Binding-site contacts:
Ligand atom CD contacts residue HIS152 of chain 6.A at 3.8 Å.
Ligand atom C1P contacts residue ARG76 of chain 6.A at 3.4 Å.
Ligand atom O1P contacts residue SER74 of chain 6.A at 2.6 Å (h-bond).
Ligand atom C1 contacts residue ARG125 of chain 6.A at 3.7 Å.
Ligand atom NE contacts residue LEU292 of chain 6.A at 2.8 Å (h-bond).
Ligand atom C1 contacts residue HIS152 of chain 6.A at 3.8 Å.
Ligand atom CD contacts residue CYS291 of chain 6.A at 3.8 Å (hydrophobic).
Ligand atom CB contacts residue MET147 of chain 6.A at 3.7 Å (hydrophobic).
Ligand atom P contacts residue THR75 of chain 6.A at 3.8 Å.
Ligand atom C1P contacts residue ARG319 of chain 6.A at 3.9 Å.
Ligand atom O1 contacts residue HIS152 of chain 6.A at 2.8 Å (h-bond).
Ligand atom C1 contacts residue ARG319 of chain 6.A at 3.8 Å.
Ligand atom CB contacts residue VAL187 of chain 6.A at 3.7 Å (hydrophobic).
Ligand atom N contacts residue THR185 of chain 6.A at 3.7 Å.
Ligand atom N contacts residue GLN186 of chain 6.A at 2.8 Å (h-bond).
Ligand atom O3P contacts residue SER74 of chain 6.A at 3.9 Å.
Ligand atom O1P contacts residue THR77 of chain 6.A at 2.7 Å (h-bond).
Ligand atom CD contacts residue MET147 of chain 6.A at 3.7 Å (hydrophobic).
Ligand atom CB contacts residue GLN186 of chain 6.A at 3.5 Å.
Ligand atom O contacts residue MET147 of chain 6.A at 3.9 Å.
Ligand atom P contacts residue SER74 of chain 6.A at 3.8 Å.
Ligand atom O1 contacts residue ARG319 of chain 6.A at 3.3 Å (salt-bridge).
Ligand atom O1 contacts residue THR77 of chain 6.A at 3.3 Å (h-bond).
Ligand atom O2P contacts residue THR75 of chain 6.A at 2.9 Å (h-bond).
Ligand atom CB contacts residue ASP249 of chain 6.A at 3.7 Å.
Ligand atom O2P contacts residue ARG76 of chain 6.A at 2.8 Å (salt-bridge).
Ligand atom O1 contacts residue ARG125 of chain 6.A at 2.8 Å (salt-bridge).
Ligand atom O3P contacts residue ARG125 of chain 6.A at 2.8 Å (salt-bridge).
Ligand atom C1 contacts residue LEU292 of chain 6.A at 3.6 Å (hydrophobic).
Ligand atom O1P contacts residue ARG125 of chain 6.A at 3.4 Å (salt-bridge).
Ligand atom P contacts residue ARG125 of chain 6.A at 3.7 Å.
Ligand atom O1P contacts residue ARG76 of chain 6.A at 3.5 Å (salt-bridge).
Ligand atom CA contacts residue ASP249 of chain 6.A at 3.5 Å.
Ligand atom C1P contacts residue LEU292 of chain 6.A at 3.4 Å (hydrophobic).
Ligand atom N contacts residue ASP249 of chain 6.A at 2.7 Å (salt-bridge).
Ligand atom P contacts residue ARG76 of chain 6.A at 3.8 Å.
Ligand atom CA contacts residue GLN186 of chain 6.A at 3.6 Å.
Ligand atom O1P contacts residue THR75 of chain 6.A at 3.8 Å.
Ligand atom O contacts residue GLN186 of chain 6.A at 3.0 Å (h-bond).
Ligand atom CD contacts residue LEU292 of chain 6.A at 3.8 Å (hydrophobic).

Sequence of chain 6.A:
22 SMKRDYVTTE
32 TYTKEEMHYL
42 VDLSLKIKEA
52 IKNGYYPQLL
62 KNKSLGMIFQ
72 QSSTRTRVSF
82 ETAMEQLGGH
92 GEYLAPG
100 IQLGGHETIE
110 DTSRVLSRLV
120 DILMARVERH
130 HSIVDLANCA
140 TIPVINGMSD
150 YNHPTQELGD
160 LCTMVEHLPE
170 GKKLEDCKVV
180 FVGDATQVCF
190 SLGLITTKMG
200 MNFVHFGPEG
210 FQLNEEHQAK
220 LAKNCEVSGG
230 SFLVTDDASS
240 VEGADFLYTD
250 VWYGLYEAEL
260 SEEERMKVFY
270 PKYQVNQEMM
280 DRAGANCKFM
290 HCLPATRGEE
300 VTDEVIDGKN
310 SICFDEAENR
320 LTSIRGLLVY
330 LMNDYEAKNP

A protein and the small-molecule ligand that binds it are described below.
Small molecule (SMILES): N[C@@H](CCCNC(=O)CP(=O)(O)O)C(=O)O